Sequence of chain 1.B:
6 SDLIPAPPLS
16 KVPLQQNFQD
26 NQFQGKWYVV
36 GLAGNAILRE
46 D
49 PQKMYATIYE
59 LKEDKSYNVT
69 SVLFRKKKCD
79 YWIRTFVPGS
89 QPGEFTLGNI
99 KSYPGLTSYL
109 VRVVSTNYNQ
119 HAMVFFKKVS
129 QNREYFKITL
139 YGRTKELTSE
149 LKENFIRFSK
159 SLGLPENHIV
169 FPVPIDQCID

A small-molecule ligand and the protein it binds are described below.
Small molecule (SMILES): O=C(O)c1cccc(O)c1O

Binding-site contacts:
Ligand atom C9 contacts residue LYS126 of chain 1.B at 4.0 Å.
Ligand atom C18 contacts residue LYS126 of chain 1.B at 4.0 Å.
Ligand atom O3 contacts residue LYS126 of chain 1.B at 3.8 Å.
Ligand atom C9 contacts residue PHE124 of chain 1.B at 3.5 Å (hydrophobic).
Ligand atom O6 contacts residue LYS135 of chain 1.B at 3.7 Å.
Ligand atom C15 contacts residue TYR133 of chain 1.B at 3.9 Å (hydrophobic).
Ligand atom O3 contacts residue LYS135 of chain 1.B at 3.5 Å (salt-bridge).
Ligand atom C3 contacts residue EU1 of chain 1.I at 3.1 Å.
Ligand atom C12 contacts residue PHE124 of chain 1.B at 3.7 Å (hydrophobic).
Ligand atom C12 contacts residue PHE134 of chain 1.B at 4.4 Å (hydrophobic).
Ligand atom C9 contacts residue LYS135 of chain 1.B at 4.2 Å.
Ligand atom C15 contacts residue PHE134 of chain 1.B at 4.1 Å (hydrophobic).
Ligand atom O3 contacts residue EU1 of chain 1.I at 2.1 Å.
Ligand atom C18 contacts residue EU1 of chain 1.I at 4.3 Å.
Ligand atom O6 contacts residue LYS126 of chain 1.B at 4.5 Å.
Ligand atom C12 contacts residue LYS126 of chain 1.B at 3.8 Å.
Ligand atom O17 contacts residue LYS126 of chain 1.B at 4.2 Å.
Ligand atom O17 contacts residue ALA41 of chain 1.B at 3.9 Å.
Ligand atom C18 contacts residue LYS135 of chain 1.B at 3.8 Å.
Ligand atom C15 contacts residue LYS126 of chain 1.B at 4.1 Å.
Ligand atom C9 contacts residue TYR107 of chain 1.B at 3.8 Å (hydrophobic).
Ligand atom O6 contacts residue TYR107 of chain 1.B at 3.1 Å (h-bond).
Ligand atom C12 contacts residue TYR133 of chain 1.B at 4.3 Å (hydrophobic).
Ligand atom C6 contacts residue TYR107 of chain 1.B at 3.9 Å (hydrophobic).
Ligand atom C12 contacts residue LYS135 of chain 1.B at 3.9 Å.
Ligand atom C6 contacts residue LYS126 of chain 1.B at 4.1 Å.
Ligand atom O6 contacts residue EU1 of chain 1.I at 3.0 Å.
Ligand atom C12 contacts residue LYS125 of chain 1.B at 4.3 Å.
Ligand atom O17 contacts residue TYR133 of chain 1.B at 3.9 Å.
Ligand atom C6 contacts residue LYS135 of chain 1.B at 3.8 Å.
Ligand atom C3 contacts residue LYS135 of chain 1.B at 3.7 Å.
Ligand atom C3 contacts residue LYS126 of chain 1.B at 3.8 Å.
Ligand atom C21 contacts residue LYS135 of chain 1.B at 4.2 Å.
Ligand atom C6 contacts residue EU1 of chain 1.I at 3.5 Å.
Ligand atom C15 contacts residue LYS135 of chain 1.B at 3.7 Å.